This protein binds this small molecule.
Small molecule (SMILES): CC(C)C[C@H](N)C(=O)O

Sequence of chain 4.B:
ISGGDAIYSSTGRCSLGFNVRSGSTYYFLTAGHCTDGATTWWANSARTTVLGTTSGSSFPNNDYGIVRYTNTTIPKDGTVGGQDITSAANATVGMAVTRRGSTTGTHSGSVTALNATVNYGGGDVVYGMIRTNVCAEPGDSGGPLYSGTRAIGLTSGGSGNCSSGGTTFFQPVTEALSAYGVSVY

Binding-site contacts:
Ligand atom O contacts residue TYR1 of chain 4.AA at 0.0 Å (h-bond).
Ligand atom O contacts residue PRO138 of chain 4.B at 3.6 Å.
Ligand atom CA contacts residue PRO138 of chain 4.B at 3.9 Å (hydrophobic).
Ligand atom OXT contacts residue SER141 of chain 4.B at 2.3 Å (h-bond).
Ligand atom O contacts residue ASP140 of chain 4.B at 3.7 Å.
Ligand atom CD2 contacts residue GLY157 of chain 4.B at 3.4 Å.
Ligand atom CG contacts residue GLU137 of chain 4.B at 3.8 Å.
Ligand atom CG contacts residue SER141 of chain 4.B at 3.5 Å.
Ligand atom C contacts residue HIS33 of chain 4.B at 3.7 Å.
Ligand atom CD2 contacts residue THR155 of chain 4.B at 3.5 Å.
Ligand atom OXT contacts residue TYR1 of chain 4.AA at 0.0 Å (h-bond).
Ligand atom N contacts residue HIS33 of chain 4.B at 3.8 Å.
Ligand atom CA contacts residue GOL1 of chain 4.DA at 3.8 Å.
Ligand atom N contacts residue TYR1 of chain 4.AA at 0.0 Å (h-bond).
Ligand atom CA contacts residue SER141 of chain 4.B at 2.6 Å.
Ligand atom CB contacts residue TYR1 of chain 4.AA at 0.7 Å (hydrophobic).
Ligand atom C contacts residue SER141 of chain 4.B at 1.7 Å.
Ligand atom CD2 contacts residue SER156 of chain 4.B at 3.2 Å.
Ligand atom CB contacts residue SER141 of chain 4.B at 3.3 Å.
Ligand atom CG contacts residue TYR1 of chain 4.AA at 1.1 Å (hydrophobic).
Ligand atom CD2 contacts residue SER141 of chain 4.B at 2.9 Å.
Ligand atom C contacts residue PRO138 of chain 4.B at 4.1 Å (hydrophobic).
Ligand atom C contacts residue TYR1 of chain 4.AA at 0.0 Å (hydrophobic).
Ligand atom C contacts residue GLY139 of chain 4.B at 3.8 Å.
Ligand atom N contacts residue GOL1 of chain 4.DA at 2.4 Å (h-bond).
Ligand atom CG contacts residue GLY157 of chain 4.B at 4.2 Å.
Ligand atom CD1 contacts residue GLY157 of chain 4.B at 3.9 Å.
Ligand atom CD2 contacts residue TYR1 of chain 4.AA at 1.9 Å (hydrophobic).
Ligand atom CB contacts residue GLU137 of chain 4.B at 3.5 Å.
Ligand atom CA contacts residue TYR1 of chain 4.AA at 0.1 Å (hydrophobic).
Ligand atom CD1 contacts residue ALA136 of chain 4.B at 3.7 Å (hydrophobic).
Ligand atom OXT contacts residue HIS33 of chain 4.B at 2.7 Å (h-bond).
Ligand atom N contacts residue SER156 of chain 4.B at 3.5 Å (h-bond).
Ligand atom O contacts residue SER141 of chain 4.B at 2.4 Å (h-bond).
Ligand atom O contacts residue GLY139 of chain 4.B at 2.7 Å (h-bond).
Ligand atom N contacts residue SER141 of chain 4.B at 2.8 Å (h-bond).
Ligand atom CB contacts residue PRO138 of chain 4.B at 3.5 Å (hydrophobic).
Ligand atom CD1 contacts residue GLU137 of chain 4.B at 4.1 Å.
Ligand atom N contacts residue GLY157 of chain 4.B at 4.1 Å.
Ligand atom CD1 contacts residue TYR1 of chain 4.AA at 0.4 Å (hydrophobic).